Binding-site contacts:
Ligand atom CD1 contacts residue MET285 of chain 2.A at 3.6 Å (hydrophobic).
Ligand atom CG contacts residue GLU293 of chain 1.A at 3.7 Å.
Ligand atom NE2 contacts residue GLU298 of chain 1.A at 3.3 Å (salt-bridge).
Ligand atom CG1 contacts residue GLU293 of chain 1.A at 3.2 Å.
Ligand atom CB contacts residue GLU293 of chain 1.A at 3.4 Å.
Ligand atom ND1 contacts residue ILE135 of chain 1.A at 3.6 Å.
Ligand atom NE2 contacts residue ALA131 of chain 1.A at 3.5 Å.
Ligand atom CD1 contacts residue ILE135 of chain 1.A at 3.7 Å (hydrophobic).
Ligand atom CD2 contacts residue GLU293 of chain 1.A at 3.8 Å.
Ligand atom CB contacts residue ARG127 of chain 1.A at 3.5 Å.
Ligand atom CD1 contacts residue ILE117 of chain 1.A at 3.7 Å (hydrophobic).
Ligand atom CE1 contacts residue ILE135 of chain 1.A at 3.5 Å (hydrophobic).
Ligand atom CD contacts residue GLU282 of chain 2.A at 3.3 Å.
Ligand atom CE1 contacts residue GLU298 of chain 1.A at 3.3 Å.
Ligand atom C contacts residue GLU293 of chain 1.A at 3.6 Å.
Ligand atom CG contacts residue PRO281 of chain 2.A at 3.8 Å (hydrophobic).
Ligand atom C contacts residue GLU293 of chain 1.A at 3.4 Å.
Ligand atom CB contacts residue PRO281 of chain 2.A at 3.8 Å (hydrophobic).
Ligand atom CZ contacts residue GLU282 of chain 2.A at 3.8 Å.
Ligand atom CD2 contacts residue VAL294 of chain 1.A at 3.8 Å (hydrophobic).
Ligand atom O contacts residue LYS121 of chain 1.A at 3.0 Å (salt-bridge).
Ligand atom O contacts residue ARG127 of chain 1.A at 3.7 Å.
Ligand atom CE1 contacts residue VAL299 of chain 1.A at 3.4 Å (hydrophobic).
Ligand atom CD2 contacts residue ILE117 of chain 1.A at 3.6 Å (hydrophobic).
Ligand atom N contacts residue GLU293 of chain 1.A at 2.8 Å (salt-bridge).
Ligand atom CA contacts residue GLU293 of chain 1.A at 3.5 Å.
Ligand atom CD2 contacts residue GLN134 of chain 1.A at 3.8 Å.
Ligand atom NE contacts residue GLU282 of chain 2.A at 2.8 Å (salt-bridge).
Ligand atom N contacts residue GLU293 of chain 1.A at 3.6 Å (salt-bridge).
Ligand atom CD1 contacts residue PRO281 of chain 2.A at 3.5 Å (hydrophobic).
Ligand atom CA contacts residue GLU293 of chain 1.A at 3.5 Å.
Ligand atom CG contacts residue GLU293 of chain 1.A at 3.5 Å.
Ligand atom CG contacts residue GLU282 of chain 2.A at 3.4 Å.
Ligand atom N contacts residue GLU293 of chain 1.A at 3.2 Å (salt-bridge).
Ligand atom CA contacts residue GLU293 of chain 1.A at 3.7 Å.
Ligand atom O contacts residue GLU293 of chain 1.A at 3.6 Å.
Ligand atom CD1 contacts residue LEU290 of chain 1.A at 3.8 Å (hydrophobic).
Ligand atom CD2 contacts residue LEU138 of chain 1.A at 3.8 Å (hydrophobic).
Ligand atom CB contacts residue GLU293 of chain 1.A at 3.5 Å.
Ligand atom NE2 contacts residue LYS139 of chain 1.A at 3.1 Å (salt-bridge).

A protein and the small-molecule ligand that binds it are described below.
Small molecule (SMILES): CC[C@H](C)[C@H](NC(=O)[C@H](CCCCN)NC(=O)[C@@H](N)Cc1cnc[nH]1)C(=O)N[C@@H](CC(C)C)C(=O)N[C@@H](CC1=NC=NC1)C(=O)N[C@@H](CCCN=C(N)N)C(=O)N[C@@H](CC(C)C)C(=O)N[C@@H](CC(C)C)C(=O)N[C@@H](C)C=O

Sequence of chain 2.A:
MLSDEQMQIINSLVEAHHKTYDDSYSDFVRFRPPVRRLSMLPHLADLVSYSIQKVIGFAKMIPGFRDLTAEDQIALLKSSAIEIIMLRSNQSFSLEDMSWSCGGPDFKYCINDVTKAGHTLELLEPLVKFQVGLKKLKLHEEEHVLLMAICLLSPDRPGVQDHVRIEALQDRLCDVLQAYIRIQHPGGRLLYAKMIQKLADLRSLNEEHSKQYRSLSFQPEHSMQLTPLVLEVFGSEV

Sequence of chain 1.A:
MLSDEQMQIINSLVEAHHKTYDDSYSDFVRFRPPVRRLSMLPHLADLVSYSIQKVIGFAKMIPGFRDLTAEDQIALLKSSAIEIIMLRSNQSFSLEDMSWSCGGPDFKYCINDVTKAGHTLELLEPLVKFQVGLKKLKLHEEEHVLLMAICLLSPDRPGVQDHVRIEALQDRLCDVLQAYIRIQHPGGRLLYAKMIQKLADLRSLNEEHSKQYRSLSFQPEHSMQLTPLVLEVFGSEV